Binding-site contacts:
Ligand atom C14 contacts residue THR274 of chain 1.C at 3.3 Å.
Ligand atom C06 contacts residue ASP224 of chain 1.C at 4.0 Å.
Ligand atom O13 contacts residue PRO358 of chain 1.C at 3.1 Å.
Ligand atom C33 contacts residue VAL23 of chain 1.C at 3.6 Å (hydrophobic).
Ligand atom C19 contacts residue THR274 of chain 1.C at 3.0 Å.
Ligand atom C11 contacts residue PRO272 of chain 1.C at 4.2 Å (hydrophobic).
Ligand atom C15 contacts residue LEU273 of chain 1.C at 4.3 Å (hydrophobic).
Ligand atom C19 contacts residue ARG276 of chain 1.C at 3.7 Å.
Ligand atom C33 contacts residue GLU22 of chain 1.C at 3.7 Å.
Ligand atom C40 contacts residue ALA231 of chain 1.C at 3.5 Å (hydrophobic).
Ligand atom C16 contacts residue PRO272 of chain 1.C at 3.8 Å (hydrophobic).
Ligand atom C15 contacts residue THR274 of chain 1.C at 3.7 Å.
Ligand atom C27 contacts residue GLY360 of chain 1.C at 4.1 Å.
Ligand atom O10 contacts residue GLY360 of chain 1.C at 4.3 Å.
Ligand atom C44 contacts residue LEU361 of chain 1.C at 4.1 Å (hydrophobic).
Ligand atom C19 contacts residue SER275 of chain 1.C at 4.0 Å.
Ligand atom O13 contacts residue ARG359 of chain 1.C at 3.1 Å (salt-bridge).
Ligand atom C07 contacts residue ASP224 of chain 1.C at 3.6 Å.
Ligand atom C14 contacts residue PRO272 of chain 1.C at 4.3 Å (hydrophobic).
Ligand atom C39 contacts residue ALA231 of chain 1.C at 3.3 Å (hydrophobic).
Ligand atom C28 contacts residue ARG359 of chain 1.C at 4.3 Å.
Ligand atom C16 contacts residue THR274 of chain 1.C at 3.7 Å.
Ligand atom C18 contacts residue THR274 of chain 1.C at 4.3 Å.
Ligand atom C28 contacts residue PRO358 of chain 1.C at 3.9 Å (hydrophobic).
Ligand atom C07 contacts residue LEU228 of chain 1.C at 3.5 Å (hydrophobic).
Ligand atom C32 contacts residue VAL23 of chain 1.C at 3.5 Å (hydrophobic).
Ligand atom O08 contacts residue ARG276 of chain 1.C at 3.9 Å.
Ligand atom C11 contacts residue THR274 of chain 1.C at 4.3 Å.
Ligand atom O06 contacts residue PRO272 of chain 1.C at 3.3 Å (h-bond).
Ligand atom C08 contacts residue LEU228 of chain 1.C at 3.8 Å (hydrophobic).
Ligand atom O12 contacts residue GLY360 of chain 1.C at 3.5 Å (h-bond).
Ligand atom C07 contacts residue HIS227 of chain 1.C at 4.2 Å.
Ligand atom O13 contacts residue GLY360 of chain 1.C at 3.7 Å.
Ligand atom C15 contacts residue PRO272 of chain 1.C at 3.0 Å (hydrophobic).
Ligand atom O06 contacts residue LEU273 of chain 1.C at 3.6 Å.
Ligand atom O04 contacts residue PRO272 of chain 1.C at 4.2 Å.
Ligand atom C40 contacts residue GLY235 of chain 1.C at 4.3 Å.
Ligand atom C44 contacts residue GLY360 of chain 1.C at 3.9 Å.
Ligand atom O06 contacts residue THR274 of chain 1.C at 2.7 Å (h-bond).
Ligand atom C28 contacts residue GLY360 of chain 1.C at 4.3 Å.

The protein below binds the small molecule below.
Small molecule (SMILES): CC(=O)O[C@H]1C(=O)[C@@]2(C)[C@H]([C@H](OC(=O)c3ccccc3)[C@]3(O)C[C@H](OC(=O)[C@H](O)[C@@H](NC(=O)c4ccccc4)c4ccccc4)C(C)=C1C3(C)C)[C@]1(OC(C)=O)CO[C@@H]1C[C@@H]2O

Sequence of chain 1.C:
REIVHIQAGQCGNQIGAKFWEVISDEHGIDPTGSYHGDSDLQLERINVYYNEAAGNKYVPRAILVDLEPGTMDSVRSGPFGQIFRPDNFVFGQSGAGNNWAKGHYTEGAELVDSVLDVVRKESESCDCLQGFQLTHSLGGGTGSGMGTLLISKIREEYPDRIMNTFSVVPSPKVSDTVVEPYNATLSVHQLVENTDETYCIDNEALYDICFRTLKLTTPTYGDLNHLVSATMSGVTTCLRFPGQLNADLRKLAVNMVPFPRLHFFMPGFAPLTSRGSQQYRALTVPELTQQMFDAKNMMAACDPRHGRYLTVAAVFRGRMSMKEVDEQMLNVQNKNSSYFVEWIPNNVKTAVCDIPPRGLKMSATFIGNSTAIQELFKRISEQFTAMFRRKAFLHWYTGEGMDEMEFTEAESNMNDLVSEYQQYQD